Binding-site contacts:
Ligand atom C7 contacts residue ARG62 of chain 1.A at 4.4 Å.
Ligand atom C1 contacts residue ARG62 of chain 1.A at 4.3 Å.
Ligand atom C6 contacts residue GLU65 of chain 1.A at 3.5 Å.
Ligand atom C contacts residue ARG62 of chain 1.A at 4.1 Å.
Ligand atom O2 contacts residue GLU65 of chain 1.A at 2.6 Å (salt-bridge).
Ligand atom C7 contacts residue GLU65 of chain 1.A at 3.6 Å.
Ligand atom O contacts residue ARG62 of chain 1.A at 4.3 Å.
Ligand atom C8 contacts residue GLU65 of chain 1.A at 3.0 Å.
Ligand atom O contacts residue TYR430 of chain 1.A at 4.0 Å.

Sequence of chain 1.A:
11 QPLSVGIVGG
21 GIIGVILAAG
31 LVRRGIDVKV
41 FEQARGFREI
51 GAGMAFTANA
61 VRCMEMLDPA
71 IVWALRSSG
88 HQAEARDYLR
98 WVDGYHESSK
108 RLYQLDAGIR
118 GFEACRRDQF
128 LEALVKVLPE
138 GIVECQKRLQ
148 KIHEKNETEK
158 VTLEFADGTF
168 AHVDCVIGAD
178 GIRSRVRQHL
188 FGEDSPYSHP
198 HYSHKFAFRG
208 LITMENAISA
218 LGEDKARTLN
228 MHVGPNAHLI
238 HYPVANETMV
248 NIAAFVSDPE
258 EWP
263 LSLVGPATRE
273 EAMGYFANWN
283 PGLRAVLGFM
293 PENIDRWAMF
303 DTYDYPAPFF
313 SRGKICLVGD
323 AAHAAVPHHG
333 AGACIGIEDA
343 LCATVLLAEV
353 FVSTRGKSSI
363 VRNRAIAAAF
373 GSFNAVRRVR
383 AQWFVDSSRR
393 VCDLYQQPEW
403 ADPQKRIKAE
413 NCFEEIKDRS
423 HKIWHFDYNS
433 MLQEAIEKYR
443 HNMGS

A small-molecule ligand and the protein it binds are described below.
Small molecule (SMILES): Cc1cc(O)c(C)c(O)c1C=O